This protein binds this small molecule.
Small molecule (SMILES): COc1ccc(-c2ocnc2C(=O)NCCCn2cncn2)cc1Cl

Binding-site contacts:
Ligand atom C18 contacts residue TYR120 of chain 1.A at 3.6 Å (hydrophobic).
Ligand atom O17 contacts residue ILE48 of chain 1.A at 3.5 Å.
Ligand atom N9 contacts residue TYR120 of chain 1.A at 3.8 Å.
Ligand atom C18 contacts residue VAL121 of chain 1.A at 3.2 Å (hydrophobic).
Ligand atom C8 contacts residue ASP119 of chain 1.A at 3.1 Å.
Ligand atom N24 contacts residue ARG127 of chain 1.A at 3.7 Å.
Ligand atom N21 contacts residue ARG127 of chain 1.A at 3.6 Å.
Ligand atom C11 contacts residue ALA69 of chain 1.A at 3.5 Å (hydrophobic).
Ligand atom N22 contacts residue ARG127 of chain 1.A at 3.6 Å.
Ligand atom CL1 contacts residue LYS71 of chain 1.A at 3.6 Å.
Ligand atom O7 contacts residue LEU174 of chain 1.A at 3.4 Å.
Ligand atom C19 contacts residue THR124 of chain 1.A at 3.8 Å.
Ligand atom CL1 contacts residue ASP186 of chain 1.A at 3.3 Å.
Ligand atom C8 contacts residue TYR120 of chain 1.A at 3.9 Å (hydrophobic).
Ligand atom C19 contacts residue PRO122 of chain 1.A at 3.6 Å (hydrophobic).
Ligand atom N16 contacts residue TYR120 of chain 1.A at 3.5 Å.
Ligand atom O13 contacts residue LYS71 of chain 1.A at 3.5 Å.
Ligand atom N24 contacts residue ILE48 of chain 1.A at 3.4 Å (h-bond).
Ligand atom O7 contacts residue ALA69 of chain 1.A at 3.5 Å.
Ligand atom N16 contacts residue VAL121 of chain 1.A at 2.8 Å (h-bond).
Ligand atom C23 contacts residue ARG127 of chain 1.A at 3.5 Å.
Ligand atom C8 contacts residue LEU174 of chain 1.A at 3.5 Å (hydrophobic).
Ligand atom O7 contacts residue VAL96 of chain 1.A at 3.6 Å.
Ligand atom C19 contacts residue VAL121 of chain 1.A at 3.5 Å (hydrophobic).
Ligand atom C20 contacts residue ARG127 of chain 1.A at 3.6 Å.
Ligand atom O13 contacts residue ASP186 of chain 1.A at 3.6 Å.
Ligand atom N9 contacts residue VAL121 of chain 1.A at 3.2 Å (h-bond).
Ligand atom C8 contacts residue VAL121 of chain 1.A at 3.7 Å (hydrophobic).
Ligand atom C25 contacts residue ARG127 of chain 1.A at 3.8 Å.
Ligand atom C10 contacts residue LEU174 of chain 1.A at 3.8 Å (hydrophobic).
Ligand atom C20 contacts residue PRO122 of chain 1.A at 3.2 Å (hydrophobic).
Ligand atom CL1 contacts residue LEU118 of chain 1.A at 3.7 Å.
Ligand atom C11 contacts residue LEU174 of chain 1.A at 3.6 Å (hydrophobic).
Ligand atom C14 contacts residue ASP186 of chain 1.A at 3.6 Å.
Ligand atom N9 contacts residue ALA69 of chain 1.A at 3.6 Å.
Ligand atom C14 contacts residue PHE53 of chain 1.A at 3.6 Å (hydrophobic).
Ligand atom C6 contacts residue LEU118 of chain 1.A at 3.5 Å (hydrophobic).
Ligand atom N9 contacts residue LEU174 of chain 1.A at 3.7 Å.
Ligand atom C8 contacts residue ALA69 of chain 1.A at 3.5 Å (hydrophobic).
Ligand atom C10 contacts residue ALA69 of chain 1.A at 3.6 Å (hydrophobic).

Sequence of chain 1.A:
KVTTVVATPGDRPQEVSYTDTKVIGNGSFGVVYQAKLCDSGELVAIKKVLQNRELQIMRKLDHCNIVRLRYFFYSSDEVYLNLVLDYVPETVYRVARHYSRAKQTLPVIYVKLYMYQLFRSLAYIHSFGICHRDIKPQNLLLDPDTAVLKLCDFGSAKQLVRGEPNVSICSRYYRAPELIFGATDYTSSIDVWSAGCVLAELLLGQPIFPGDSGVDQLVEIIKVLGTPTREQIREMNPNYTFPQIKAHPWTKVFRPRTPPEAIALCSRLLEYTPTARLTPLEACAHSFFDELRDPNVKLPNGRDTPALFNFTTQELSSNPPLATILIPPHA